Sequence of chain 1.A:
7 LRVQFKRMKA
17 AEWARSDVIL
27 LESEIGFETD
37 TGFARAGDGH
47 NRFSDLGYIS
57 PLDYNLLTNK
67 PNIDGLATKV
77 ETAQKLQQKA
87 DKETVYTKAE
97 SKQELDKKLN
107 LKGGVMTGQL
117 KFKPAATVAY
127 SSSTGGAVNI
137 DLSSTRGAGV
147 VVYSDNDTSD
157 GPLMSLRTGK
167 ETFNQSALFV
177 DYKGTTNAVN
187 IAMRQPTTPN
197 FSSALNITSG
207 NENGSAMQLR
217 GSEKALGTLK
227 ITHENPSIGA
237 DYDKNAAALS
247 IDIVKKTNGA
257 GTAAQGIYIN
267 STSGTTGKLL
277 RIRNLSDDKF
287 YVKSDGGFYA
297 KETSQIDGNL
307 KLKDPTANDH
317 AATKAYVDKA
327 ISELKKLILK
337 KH

Binding-site contacts:
Ligand atom O4 contacts residue ASN202 of chain 1.A at 3.9 Å.
Ligand atom C3 contacts residue ASN202 of chain 1.A at 3.6 Å.
Ligand atom C6 contacts residue THR204 of chain 1.A at 4.3 Å.
Ligand atom O2 contacts residue ARG216 of chain 2.A at 4.2 Å.
Ligand atom C5 contacts residue ASN202 of chain 1.A at 4.3 Å.
Ligand atom O3 contacts residue THR204 of chain 1.A at 3.8 Å.
Ligand atom C6 contacts residue PHE175 of chain 2.A at 4.4 Å (hydrophobic).
Ligand atom O1 contacts residue ASN202 of chain 1.A at 3.5 Å (h-bond).
Ligand atom O6 contacts residue ASN202 of chain 1.A at 4.0 Å.
Ligand atom O6 contacts residue ILE187 of chain 3.A at 4.4 Å.
Ligand atom C4 contacts residue ASN202 of chain 1.A at 4.2 Å.
Ligand atom C5 contacts residue ASN186 of chain 3.A at 3.8 Å.
Ligand atom O1 contacts residue GLN214 of chain 2.A at 2.5 Å (h-bond).
Ligand atom O6 contacts residue SER198 of chain 1.A at 3.3 Å (h-bond).
Ligand atom C6 contacts residue ASN183 of chain 3.A at 3.6 Å.
Ligand atom O4 contacts residue ASN183 of chain 3.A at 3.6 Å (h-bond).
Ligand atom O6 contacts residue ALA188 of chain 3.A at 3.7 Å.
Ligand atom O4 contacts residue PHE175 of chain 2.A at 3.6 Å.
Ligand atom C1 contacts residue GLN214 of chain 2.A at 3.8 Å.
Ligand atom O6 contacts residue THR204 of chain 1.A at 3.3 Å (h-bond).
Ligand atom O5 contacts residue ASN186 of chain 3.A at 3.5 Å (h-bond).
Ligand atom C6 contacts residue ALA188 of chain 3.A at 3.8 Å (hydrophobic).
Ligand atom O4 contacts residue ASN186 of chain 3.A at 3.0 Å (h-bond).
Ligand atom C4 contacts residue ASN186 of chain 3.A at 3.9 Å.
Ligand atom O5 contacts residue ASN202 of chain 1.A at 4.0 Å.
Ligand atom O6 contacts residue PHE197 of chain 1.A at 4.0 Å.
Ligand atom O2 contacts residue THR204 of chain 1.A at 3.6 Å.
Ligand atom C3 contacts residue THR204 of chain 1.A at 4.3 Å.
Ligand atom O6 contacts residue ASN183 of chain 3.A at 3.3 Å (h-bond).
Ligand atom C4 contacts residue ASN183 of chain 3.A at 4.5 Å.
Ligand atom O5 contacts residue GLN214 of chain 2.A at 4.2 Å.
Ligand atom O3 contacts residue ASN202 of chain 1.A at 4.0 Å.
Ligand atom C1 contacts residue ASN183 of chain 3.A at 4.5 Å.
Ligand atom O6 contacts residue ASN186 of chain 3.A at 3.0 Å (h-bond).
Ligand atom C5 contacts residue ASN183 of chain 3.A at 4.2 Å.
Ligand atom C6 contacts residue SER198 of chain 1.A at 4.2 Å.
Ligand atom C6 contacts residue ASN186 of chain 3.A at 3.3 Å.

Sequence of chain 3.A:
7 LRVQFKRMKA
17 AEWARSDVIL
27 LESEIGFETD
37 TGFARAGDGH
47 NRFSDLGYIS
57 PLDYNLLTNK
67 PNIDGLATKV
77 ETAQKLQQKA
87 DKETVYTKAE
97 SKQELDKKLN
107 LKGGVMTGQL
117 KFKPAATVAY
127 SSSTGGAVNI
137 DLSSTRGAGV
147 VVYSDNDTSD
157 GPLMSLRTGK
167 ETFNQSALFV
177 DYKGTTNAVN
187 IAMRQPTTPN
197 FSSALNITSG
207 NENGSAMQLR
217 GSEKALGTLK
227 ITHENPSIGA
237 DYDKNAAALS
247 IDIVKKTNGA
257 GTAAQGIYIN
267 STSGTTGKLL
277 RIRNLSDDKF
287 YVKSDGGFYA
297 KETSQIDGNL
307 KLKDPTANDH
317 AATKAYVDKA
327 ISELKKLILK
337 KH

Sequence of chain 2.A:
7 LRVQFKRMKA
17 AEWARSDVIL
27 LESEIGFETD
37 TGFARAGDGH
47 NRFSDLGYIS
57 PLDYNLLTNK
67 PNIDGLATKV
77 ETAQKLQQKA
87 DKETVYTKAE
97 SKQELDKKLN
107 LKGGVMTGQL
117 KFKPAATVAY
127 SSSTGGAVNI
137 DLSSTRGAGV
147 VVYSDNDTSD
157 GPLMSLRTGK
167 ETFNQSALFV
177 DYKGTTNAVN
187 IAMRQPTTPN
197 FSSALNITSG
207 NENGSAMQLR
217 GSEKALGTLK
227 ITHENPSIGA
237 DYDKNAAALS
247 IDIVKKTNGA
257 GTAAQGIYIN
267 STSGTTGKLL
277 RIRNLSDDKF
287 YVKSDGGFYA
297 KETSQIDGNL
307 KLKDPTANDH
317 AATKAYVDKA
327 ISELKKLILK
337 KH

A protein and the small-molecule ligand that binds it are described below.
Small molecule (SMILES): OC[C@H]1O[C@@H](O[C@H]2[C@H](O)[C@@H](O)[C@@H](O)O[C@@H]2CO)[C@H](O)[C@@H](O)[C@H]1O